Binding-site contacts:
Ligand atom O6 contacts residue TRP285 of chain 1.AB at 3.6 Å (h-bond).
Ligand atom O3 contacts residue TRP285 of chain 1.AB at 3.2 Å.
Ligand atom O2 contacts residue TRP285 of chain 1.AB at 4.3 Å.
Ligand atom O4 contacts residue TRP285 of chain 1.AB at 1.4 Å.
Ligand atom C1 contacts residue ASN252 of chain 1.ZA at 4.0 Å.
Ligand atom O1 contacts residue TRP285 of chain 1.AB at 3.6 Å.
Ligand atom C2 contacts residue ASN252 of chain 1.ZA at 4.2 Å.
Ligand atom C6 contacts residue ASP53 of chain 1.AB at 3.6 Å.
Ligand atom C4 contacts residue TRP285 of chain 1.AB at 2.8 Å (hydrophobic).
Ligand atom C6 contacts residue TRP285 of chain 1.AB at 3.2 Å (hydrophobic).
Ligand atom O5 contacts residue TRP285 of chain 1.AB at 3.2 Å.
Ligand atom C2 contacts residue TRP285 of chain 1.AB at 3.4 Å (hydrophobic).
Ligand atom O1 contacts residue ASN252 of chain 1.ZA at 3.2 Å (h-bond).
Ligand atom O2 contacts residue ASN252 of chain 1.ZA at 3.3 Å (h-bond).
Ligand atom O5 contacts residue ASP53 of chain 1.AB at 4.1 Å.
Ligand atom O1 contacts residue VAL255 of chain 1.ZA at 3.3 Å.
Ligand atom C5 contacts residue TRP285 of chain 1.AB at 3.4 Å (hydrophobic).
Ligand atom O2 contacts residue VAL255 of chain 1.ZA at 4.4 Å.
Ligand atom C1 contacts residue TRP285 of chain 1.AB at 3.9 Å (hydrophobic).
Ligand atom O1 contacts residue ALA254 of chain 1.ZA at 3.8 Å.
Ligand atom C3 contacts residue TRP285 of chain 1.AB at 3.5 Å (hydrophobic).

Sequence of chain 1.AB:
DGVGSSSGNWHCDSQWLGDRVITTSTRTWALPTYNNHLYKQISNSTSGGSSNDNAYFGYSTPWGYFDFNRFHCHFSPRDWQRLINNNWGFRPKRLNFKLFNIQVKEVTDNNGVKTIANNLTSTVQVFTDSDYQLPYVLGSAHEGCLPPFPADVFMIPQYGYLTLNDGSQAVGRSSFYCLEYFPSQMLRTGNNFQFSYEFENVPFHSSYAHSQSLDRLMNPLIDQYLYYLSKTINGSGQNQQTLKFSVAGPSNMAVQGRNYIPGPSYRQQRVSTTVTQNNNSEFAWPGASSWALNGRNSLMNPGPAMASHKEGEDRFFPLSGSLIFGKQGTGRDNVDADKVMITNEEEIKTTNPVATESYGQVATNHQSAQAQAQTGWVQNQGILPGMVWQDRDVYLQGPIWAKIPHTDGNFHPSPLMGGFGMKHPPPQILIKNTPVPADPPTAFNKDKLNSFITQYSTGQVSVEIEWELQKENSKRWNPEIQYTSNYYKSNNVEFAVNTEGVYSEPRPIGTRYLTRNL

Sequence of chain 1.ZA:
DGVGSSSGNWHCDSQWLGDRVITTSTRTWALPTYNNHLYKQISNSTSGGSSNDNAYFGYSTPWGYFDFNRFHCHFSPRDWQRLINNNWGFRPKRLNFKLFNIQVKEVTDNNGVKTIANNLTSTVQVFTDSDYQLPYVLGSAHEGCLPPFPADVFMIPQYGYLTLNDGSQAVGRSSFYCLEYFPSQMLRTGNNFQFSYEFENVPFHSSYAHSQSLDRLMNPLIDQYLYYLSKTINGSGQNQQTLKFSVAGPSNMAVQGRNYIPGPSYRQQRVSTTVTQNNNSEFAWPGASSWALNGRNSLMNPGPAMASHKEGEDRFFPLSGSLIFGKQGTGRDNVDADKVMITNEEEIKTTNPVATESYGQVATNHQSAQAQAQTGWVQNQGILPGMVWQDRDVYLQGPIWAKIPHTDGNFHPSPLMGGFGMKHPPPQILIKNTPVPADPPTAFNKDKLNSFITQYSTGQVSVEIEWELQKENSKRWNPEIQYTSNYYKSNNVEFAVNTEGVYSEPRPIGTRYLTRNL

A protein and the small-molecule ligand that binds it are described below.
Small molecule (SMILES): OC[C@H]1O[C@@H](O)[C@H](O)[C@@H](O)[C@H]1O